The protein below binds the small molecule below.
Small molecule (SMILES): NS(=O)(=O)c1ccc(NC(=S)Nc2ccc(F)cc2)cc1

Binding-site contacts:
Ligand atom O11 contacts residue HIS94 of chain 1.A at 3.3 Å.
Ligand atom S1 contacts residue GLN92 of chain 1.A at 2.9 Å (h-bond).
Ligand atom C13 contacts residue GOL1 of chain 1.C at 3.6 Å.
Ligand atom C21 contacts residue PHE130 of chain 1.A at 3.7 Å (hydrophobic).
Ligand atom F19 contacts residue PRO201 of chain 1.A at 3.6 Å.
Ligand atom C2 contacts residue PHE130 of chain 1.A at 3.9 Å (hydrophobic).
Ligand atom N14 contacts residue PHE130 of chain 1.A at 3.8 Å.
Ligand atom C20 contacts residue LEU197 of chain 1.A at 3.9 Å (hydrophobic).
Ligand atom O9 contacts residue LEU197 of chain 1.A at 3.3 Å.
Ligand atom C4 contacts residue GOL1 of chain 1.C at 3.7 Å.
Ligand atom C7 contacts residue LEU197 of chain 1.A at 3.9 Å (hydrophobic).
Ligand atom S8 contacts residue HIS94 of chain 1.A at 3.9 Å.
Ligand atom C21 contacts residue LEU197 of chain 1.A at 3.9 Å (hydrophobic).
Ligand atom S8 contacts residue THR198 of chain 1.A at 3.9 Å.
Ligand atom O11 contacts residue ZN1 of chain 1.B at 3.0 Å.
Ligand atom N10 contacts residue HIS119 of chain 1.A at 3.4 Å (h-bond).
Ligand atom O9 contacts residue TRP208 of chain 1.A at 3.6 Å.
Ligand atom C2 contacts residue GOL1 of chain 1.C at 3.8 Å.
Ligand atom C6 contacts residue HIS94 of chain 1.A at 4.0 Å.
Ligand atom S8 contacts residue ZN1 of chain 1.B at 3.0 Å.
Ligand atom C6 contacts residue LEU197 of chain 1.A at 3.9 Å (hydrophobic).
Ligand atom C20 contacts residue PRO201 of chain 1.A at 3.8 Å (hydrophobic).
Ligand atom O9 contacts residue THR198 of chain 1.A at 2.9 Å (h-bond).
Ligand atom S1 contacts residue PHE130 of chain 1.A at 3.9 Å.
Ligand atom S8 contacts residue HIS119 of chain 1.A at 4.0 Å.
Ligand atom C12 contacts residue THR199 of chain 1.A at 3.2 Å.
Ligand atom S1 contacts residue GOL1 of chain 1.C at 3.3 Å (h-bond).
Ligand atom N10 contacts residue ZN1 of chain 1.B at 2.0 Å.
Ligand atom C18 contacts residue PRO201 of chain 1.A at 3.9 Å (hydrophobic).
Ligand atom C15 contacts residue PHE130 of chain 1.A at 3.7 Å (hydrophobic).
Ligand atom N10 contacts residue THR198 of chain 1.A at 2.8 Å (h-bond).
Ligand atom O11 contacts residue HIS119 of chain 1.A at 3.4 Å (h-bond).
Ligand atom O11 contacts residue VAL121 of chain 1.A at 3.9 Å.
Ligand atom C5 contacts residue LEU197 of chain 1.A at 3.9 Å (hydrophobic).
Ligand atom N10 contacts residue HIS96 of chain 1.A at 3.4 Å (h-bond).
Ligand atom N10 contacts residue HIS94 of chain 1.A at 3.3 Å (h-bond).
Ligand atom O11 contacts residue VAL142 of chain 1.A at 3.9 Å.
Ligand atom C5 contacts residue GLN92 of chain 1.A at 3.9 Å.
Ligand atom C13 contacts residue THR199 of chain 1.A at 3.1 Å.
Ligand atom C6 contacts residue VAL121 of chain 1.A at 3.9 Å (hydrophobic).

Sequence of chain 1.A:
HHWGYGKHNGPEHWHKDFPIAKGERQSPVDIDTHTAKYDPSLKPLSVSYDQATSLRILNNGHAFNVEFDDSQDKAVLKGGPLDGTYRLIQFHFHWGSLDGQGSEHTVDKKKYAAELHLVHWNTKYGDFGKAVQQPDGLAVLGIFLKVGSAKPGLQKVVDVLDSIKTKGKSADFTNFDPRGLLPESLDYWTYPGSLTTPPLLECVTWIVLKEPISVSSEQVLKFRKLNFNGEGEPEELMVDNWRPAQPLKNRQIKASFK